Sequence of chain 1.A:
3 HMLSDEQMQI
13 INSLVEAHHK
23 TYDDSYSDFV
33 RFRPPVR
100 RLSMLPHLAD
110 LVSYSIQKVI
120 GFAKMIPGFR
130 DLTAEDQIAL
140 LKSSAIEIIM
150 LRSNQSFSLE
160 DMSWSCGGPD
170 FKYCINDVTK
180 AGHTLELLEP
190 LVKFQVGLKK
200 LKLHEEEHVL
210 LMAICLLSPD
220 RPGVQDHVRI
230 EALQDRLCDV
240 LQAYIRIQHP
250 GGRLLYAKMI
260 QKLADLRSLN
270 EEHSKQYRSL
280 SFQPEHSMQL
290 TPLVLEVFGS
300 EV

Binding-site contacts:
Ligand atom O1 contacts residue ARG151 of chain 1.A at 2.9 Å (salt-bridge).
Ligand atom C18 contacts residue VAL111 of chain 1.A at 3.8 Å (hydrophobic).
Ligand atom C4 contacts residue CYS165 of chain 1.A at 3.5 Å (hydrophobic).
Ligand atom C24 contacts residue HIS272 of chain 1.A at 3.9 Å.
Ligand atom C23 contacts residue HIS182 of chain 1.A at 3.4 Å.
Ligand atom C21 contacts residue LEU186 of chain 1.A at 3.9 Å (hydrophobic).
Ligand atom C19 contacts residue SER114 of chain 1.A at 3.1 Å.
Ligand atom C19 contacts residue ILE148 of chain 1.A at 3.8 Å (hydrophobic).
Ligand atom C21 contacts residue VAL177 of chain 1.A at 3.7 Å (hydrophobic).
Ligand atom C7 contacts residue SER152 of chain 1.A at 3.4 Å.
Ligand atom C3 contacts residue SER155 of chain 1.A at 3.8 Å.
Ligand atom C10 contacts residue SER114 of chain 1.A at 3.8 Å.
Ligand atom C23 contacts residue HIS272 of chain 1.A at 3.5 Å.
Ligand atom C9 contacts residue TRP163 of chain 1.A at 3.5 Å (hydrophobic).
Ligand atom C3 contacts residue TYR24 of chain 1.A at 3.5 Å (hydrophobic).
Ligand atom C19 contacts residue LEU110 of chain 1.A at 3.7 Å (hydrophobic).
Ligand atom C6 contacts residue SER152 of chain 1.A at 3.6 Å.
Ligand atom O1 contacts residue SER114 of chain 1.A at 2.8 Å (h-bond).
Ligand atom O3 contacts residue HIS182 of chain 1.A at 2.9 Å (h-bond).
Ligand atom O2 contacts residue TYR24 of chain 1.A at 2.8 Å (h-bond).
Ligand atom C10 contacts residue SER152 of chain 1.A at 3.9 Å.
Ligand atom C15 contacts residue ILE148 of chain 1.A at 3.9 Å (hydrophobic).
Ligand atom C12 contacts residue VAL177 of chain 1.A at 3.5 Å (hydrophobic).
Ligand atom C1 contacts residue ARG151 of chain 1.A at 3.9 Å.
Ligand atom C4 contacts residue SER155 of chain 1.A at 3.6 Å.
Ligand atom C24 contacts residue VAL111 of chain 1.A at 3.8 Å (hydrophobic).
Ligand atom C26 contacts residue LEU104 of chain 1.A at 3.7 Å (hydrophobic).
Ligand atom C21 contacts residue HIS182 of chain 1.A at 3.8 Å.
Ligand atom O3 contacts residue TYR276 of chain 1.A at 3.9 Å.
Ligand atom C25 contacts residue HIS182 of chain 1.A at 3.8 Å.
Ligand atom C26 contacts residue HIS182 of chain 1.A at 3.8 Å.
Ligand atom C1 contacts residue SER114 of chain 1.A at 3.7 Å.
Ligand atom O2 contacts residue SER152 of chain 1.A at 3.4 Å.
Ligand atom C25 contacts residue HIS272 of chain 1.A at 3.8 Å.
Ligand atom C2 contacts residue ARG151 of chain 1.A at 3.9 Å.
Ligand atom O3 contacts residue HIS272 of chain 1.A at 2.9 Å (h-bond).
Ligand atom C6 contacts residue TRP163 of chain 1.A at 3.8 Å (hydrophobic).
Ligand atom C5 contacts residue SER152 of chain 1.A at 3.7 Å.
Ligand atom C2 contacts residue ACT1 of chain 1.D at 3.9 Å.
Ligand atom O2 contacts residue SER155 of chain 1.A at 3.0 Å (h-bond).

This small molecule binds to this protein.
Small molecule (SMILES): C=C1/C(=C\C=C2/CCC[C@]3(C)[C@@H]([C@H](C)CCCC(C)(C)O)CC[C@@H]23)C[C@@H](O)C[C@@H]1O